Binding-site contacts:
Ligand atom C4 contacts residue PRO79 of chain 1.A at 3.8 Å (hydrophobic).
Ligand atom C2 contacts residue HIS97 of chain 1.A at 3.8 Å.
Ligand atom C1 contacts residue HIS97 of chain 1.A at 3.3 Å.
Ligand atom O contacts residue HIS97 of chain 1.A at 3.1 Å.
Ligand atom C3 contacts residue SER96 of chain 1.A at 4.0 Å.
Ligand atom C2 contacts residue SER96 of chain 1.A at 4.1 Å.
Ligand atom C5 contacts residue SER80 of chain 1.A at 4.0 Å.
Ligand atom C5 contacts residue PRO79 of chain 1.A at 3.5 Å (hydrophobic).
Ligand atom C4 contacts residue HIS97 of chain 1.A at 3.2 Å.
Ligand atom O1 contacts residue HIS97 of chain 1.A at 4.0 Å.
Ligand atom C6 contacts residue HIS97 of chain 1.A at 3.4 Å.
Ligand atom S contacts residue HIS97 of chain 1.A at 3.8 Å.
Ligand atom C4 contacts residue SER80 of chain 1.A at 3.2 Å.
Ligand atom C5 contacts residue HIS97 of chain 1.A at 3.5 Å.
Ligand atom C3 contacts residue HIS97 of chain 1.A at 3.7 Å.
Ligand atom N contacts residue HIS97 of chain 1.A at 3.1 Å (h-bond).
Ligand atom C4 contacts residue LEU81 of chain 1.A at 3.5 Å (hydrophobic).
Ligand atom C3 contacts residue LEU81 of chain 1.A at 3.5 Å (hydrophobic).
Ligand atom O1 contacts residue PRO79 of chain 1.A at 4.1 Å.
Ligand atom C4 contacts residue SER96 of chain 1.A at 4.3 Å.
Ligand atom C contacts residue HIS97 of chain 1.A at 3.0 Å.
Ligand atom C3 contacts residue SER80 of chain 1.A at 3.6 Å.

This small molecule binds to this protein.
Small molecule (SMILES): CNc1ccccc1S(C)(=O)=O

Sequence of chain 1.A:
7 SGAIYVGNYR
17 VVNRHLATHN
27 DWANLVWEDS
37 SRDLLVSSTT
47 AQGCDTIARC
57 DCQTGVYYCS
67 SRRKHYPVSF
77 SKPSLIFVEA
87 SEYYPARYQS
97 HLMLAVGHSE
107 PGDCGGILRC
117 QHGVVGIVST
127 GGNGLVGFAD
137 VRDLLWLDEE